A small-molecule ligand and the protein it binds are described below.
Small molecule (SMILES): CC(=O)NCCNc1ccccc1

Sequence of chain 1.A:
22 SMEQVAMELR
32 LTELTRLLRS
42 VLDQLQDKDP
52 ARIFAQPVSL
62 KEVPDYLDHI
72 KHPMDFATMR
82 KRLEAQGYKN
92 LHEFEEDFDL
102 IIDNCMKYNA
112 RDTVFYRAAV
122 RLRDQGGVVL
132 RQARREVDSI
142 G

Binding-site contacts:
Ligand atom C3 contacts residue ASN110 of chain 1.A at 3.5 Å.
Ligand atom C4 contacts residue EDO1 of chain 1.C at 1.4 Å.
Ligand atom C4 contacts residue ASN110 of chain 1.A at 3.2 Å.
Ligand atom C6 contacts residue EDO1 of chain 1.C at 3.4 Å.
Ligand atom C10 contacts residue EDO1 of chain 1.D at 3.9 Å.
Ligand atom N2 contacts residue EDO1 of chain 1.D at 4.2 Å.
Ligand atom C1 contacts residue ILE54 of chain 1.A at 3.9 Å (hydrophobic).
Ligand atom C1 contacts residue EDO1 of chain 1.D at 0.7 Å.
Ligand atom N1 contacts residue VAL59 of chain 1.A at 3.9 Å.
Ligand atom N1 contacts residue ASN110 of chain 1.A at 4.2 Å.
Ligand atom N2 contacts residue ASN110 of chain 1.A at 4.1 Å.
Ligand atom C4 contacts residue EDO1 of chain 1.D at 3.1 Å.
Ligand atom C9 contacts residue EDO1 of chain 1.C at 3.7 Å.
Ligand atom C1 contacts residue PHE55 of chain 1.A at 3.9 Å (hydrophobic).
Ligand atom O1 contacts residue EDO1 of chain 1.D at 2.2 Å.
Ligand atom O1 contacts residue EDO1 of chain 1.C at 1.9 Å (h-bond).
Ligand atom C2 contacts residue EDO1 of chain 1.C at 2.1 Å.
Ligand atom N1 contacts residue EDO1 of chain 1.C at 1.8 Å (h-bond).
Ligand atom C2 contacts residue EDO1 of chain 1.D at 1.2 Å.
Ligand atom N2 contacts residue PHE116 of chain 1.A at 3.4 Å.
Ligand atom C1 contacts residue CYS106 of chain 1.A at 4.1 Å (hydrophobic).
Ligand atom N1 contacts residue EDO1 of chain 1.D at 1.2 Å (h-bond).
Ligand atom C3 contacts residue EDO1 of chain 1.D at 2.6 Å.
Ligand atom N2 contacts residue EDO1 of chain 1.C at 1.5 Å.
Ligand atom C6 contacts residue PHE116 of chain 1.A at 4.1 Å (hydrophobic).
Ligand atom C1 contacts residue EDO1 of chain 1.C at 3.6 Å.
Ligand atom C10 contacts residue EDO1 of chain 1.C at 2.4 Å.
Ligand atom C4 contacts residue PHE116 of chain 1.A at 3.5 Å (hydrophobic).
Ligand atom O1 contacts residue ASN110 of chain 1.A at 2.6 Å (h-bond).
Ligand atom C10 contacts residue VAL64 of chain 1.A at 4.2 Å (hydrophobic).
Ligand atom C2 contacts residue VAL59 of chain 1.A at 4.1 Å (hydrophobic).
Ligand atom N1 contacts residue PHE116 of chain 1.A at 4.1 Å.
Ligand atom C9 contacts residue VAL64 of chain 1.A at 4.2 Å (hydrophobic).
Ligand atom O1 contacts residue CYS106 of chain 1.A at 3.7 Å.
Ligand atom C8 contacts residue GLU63 of chain 1.A at 3.4 Å.
Ligand atom C9 contacts residue GLU63 of chain 1.A at 3.9 Å.
Ligand atom C5 contacts residue EDO1 of chain 1.C at 2.1 Å.
Ligand atom C5 contacts residue PHE116 of chain 1.A at 3.8 Å (hydrophobic).
Ligand atom C2 contacts residue ASN110 of chain 1.A at 3.6 Å.
Ligand atom C3 contacts residue EDO1 of chain 1.C at 1.1 Å.